The small molecule below binds the protein below.
Small molecule (SMILES): Nc1ccn([C@@H]2O[C@H](CO[P](=O)(O)O[C@H]3[C@@H](O)[C@H](n4cnc5c(N)ncnc54)O[C@@H]3CO[P](=O)(O)O[C@H]3[C@@H](O)[C@H](n4ccc(=O)[nH]c4=O)O[C@@H]3COP(=O)=O)[C@@H](O[P](=O)(O)OC[C@H]3O[C@@H](n4cnc5c(=O)nc(N)[nH]c54)[C@H](O)[C@@H]3O[P](=O)(O)OC[C@H]3O[C@@H](n4cnc5c(N)ncnc54)[C@H](O)[C@@H]3O[P](=O)(O)OC[C@H]3O[C@@H](n4cnc5c(=O)nc(N)[nH]c54)[C@H](O)[C@@H]3O[P](=O)(O)OC[C@H]3O[C@@H](n4cnc5c(N)ncnc54)[C@H](O)[C@@H]3O[P](=O)(O)OC[C@H]3O[C@@H](n4cnc5c(=O)nc(N)[nH]c54)[C@H](O)[C@@H]3O)[C@H]2O)c(=O)n1

Sequence of chain 1.A:
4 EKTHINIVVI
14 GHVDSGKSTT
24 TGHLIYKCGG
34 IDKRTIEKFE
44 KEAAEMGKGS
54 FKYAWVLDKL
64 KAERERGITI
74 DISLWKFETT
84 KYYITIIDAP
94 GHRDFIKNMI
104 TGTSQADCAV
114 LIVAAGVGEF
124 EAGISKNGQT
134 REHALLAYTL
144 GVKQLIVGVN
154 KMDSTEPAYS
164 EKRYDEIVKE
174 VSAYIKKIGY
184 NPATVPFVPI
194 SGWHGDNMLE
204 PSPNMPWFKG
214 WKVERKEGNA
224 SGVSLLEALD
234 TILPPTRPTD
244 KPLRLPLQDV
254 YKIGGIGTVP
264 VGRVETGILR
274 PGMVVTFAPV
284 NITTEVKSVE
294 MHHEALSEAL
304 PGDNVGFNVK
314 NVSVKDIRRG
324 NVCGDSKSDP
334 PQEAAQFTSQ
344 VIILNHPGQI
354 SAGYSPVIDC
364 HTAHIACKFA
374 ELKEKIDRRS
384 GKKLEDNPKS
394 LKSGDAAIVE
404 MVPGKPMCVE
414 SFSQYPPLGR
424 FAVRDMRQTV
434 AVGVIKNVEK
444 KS

Binding-site contacts:
Ligand atom N3 contacts residue ARG423 of chain 1.A at 4.0 Å.
Ligand atom N1 contacts residue ARG423 of chain 1.A at 4.2 Å.
Ligand atom OP1 contacts residue THR106 of chain 1.A at 4.1 Å.
Ligand atom C5 contacts residue ALA425 of chain 1.A at 4.4 Å (hydrophobic).
Ligand atom OP1 contacts residue ARG427 of chain 1.A at 2.8 Å (salt-bridge).
Ligand atom C8 contacts residue ARG427 of chain 1.A at 3.5 Å.
Ligand atom C2' contacts residue VAL435 of chain 1.A at 4.4 Å (hydrophobic).
Ligand atom O2' contacts residue ARG423 of chain 1.A at 3.5 Å (salt-bridge).
Ligand atom O2' contacts residue VAL435 of chain 1.A at 3.6 Å.
Ligand atom O3' contacts residue ARG427 of chain 1.A at 3.4 Å (salt-bridge).
Ligand atom C2 contacts residue ARG423 of chain 1.A at 3.7 Å.
Ligand atom N9 contacts residue ALA425 of chain 1.A at 3.7 Å.
Ligand atom O2' contacts residue ARG266 of chain 1.A at 3.9 Å.
Ligand atom C1' contacts residue VAL435 of chain 1.A at 4.0 Å (hydrophobic).
Ligand atom N7 contacts residue ALA425 of chain 1.A at 4.0 Å.
Ligand atom P contacts residue THR432 of chain 1.A at 4.4 Å.
Ligand atom C4' contacts residue THR104 of chain 1.A at 3.7 Å.
Ligand atom O2' contacts residue ARG423 of chain 1.A at 4.2 Å.
Ligand atom O4' contacts residue ALA425 of chain 1.A at 3.9 Å.
Ligand atom O4' contacts residue VAL435 of chain 1.A at 4.1 Å.
Ligand atom C8 contacts residue ALA425 of chain 1.A at 3.5 Å (hydrophobic).
Ligand atom N3 contacts residue ARG266 of chain 1.A at 3.2 Å (salt-bridge).
Ligand atom C6 contacts residue ASP362 of chain 1.A at 4.4 Å.
Ligand atom C2 contacts residue ARG266 of chain 1.A at 3.5 Å.
Ligand atom C4' contacts residue ARG423 of chain 1.A at 4.0 Å.
Ligand atom O4' contacts residue ARG423 of chain 1.A at 4.2 Å.
Ligand atom C4 contacts residue ALA425 of chain 1.A at 4.3 Å (hydrophobic).
Ligand atom N6 contacts residue HIS364 of chain 1.A at 3.6 Å.
Ligand atom O2' contacts residue THR104 of chain 1.A at 3.6 Å (h-bond).
Ligand atom O3' contacts residue THR104 of chain 1.A at 4.1 Å.
Ligand atom OP1 contacts residue ARG240 of chain 1.A at 4.3 Å.
Ligand atom O5' contacts residue ARG427 of chain 1.A at 4.5 Å.
Ligand atom O4' contacts residue THR104 of chain 1.A at 4.3 Å.
Ligand atom O5' contacts residue THR104 of chain 1.A at 4.3 Å.
Ligand atom OP1 contacts residue THR104 of chain 1.A at 4.4 Å.
Ligand atom C1' contacts residue ALA425 of chain 1.A at 4.0 Å (hydrophobic).
Ligand atom N7 contacts residue ARG427 of chain 1.A at 3.4 Å (salt-bridge).
Ligand atom P contacts residue ARG427 of chain 1.A at 3.7 Å.
Ligand atom C5' contacts residue THR104 of chain 1.A at 3.2 Å.
Ligand atom OP1 contacts residue THR432 of chain 1.A at 3.2 Å (h-bond).